Sequence of chain 1.A:
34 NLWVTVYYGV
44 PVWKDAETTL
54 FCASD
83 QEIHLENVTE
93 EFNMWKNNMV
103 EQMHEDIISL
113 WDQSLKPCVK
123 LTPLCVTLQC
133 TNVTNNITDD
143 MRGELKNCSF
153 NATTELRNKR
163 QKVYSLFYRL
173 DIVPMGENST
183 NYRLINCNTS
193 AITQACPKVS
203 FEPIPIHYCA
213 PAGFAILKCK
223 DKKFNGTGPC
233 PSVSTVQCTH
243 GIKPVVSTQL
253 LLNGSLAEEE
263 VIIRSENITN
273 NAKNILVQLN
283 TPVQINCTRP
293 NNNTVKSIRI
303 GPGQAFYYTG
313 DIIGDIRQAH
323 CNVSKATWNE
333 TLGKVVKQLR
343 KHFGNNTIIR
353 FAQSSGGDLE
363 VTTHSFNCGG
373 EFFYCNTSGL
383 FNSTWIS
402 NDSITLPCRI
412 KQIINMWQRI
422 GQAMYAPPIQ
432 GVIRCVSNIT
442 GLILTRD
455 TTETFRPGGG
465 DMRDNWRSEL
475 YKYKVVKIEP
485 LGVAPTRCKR

A protein and the small-molecule ligand that binds it are described below.
Small molecule (SMILES): CC(=O)N[C@@H]1[C@@H](O)[C@H](O)[C@@H](CO)O[C@H]1O

Binding-site contacts:
Ligand atom C8 contacts residue ASN255 of chain 1.A at 3.4 Å.
Ligand atom O5 contacts residue ASN439 of chain 1.A at 2.5 Å (h-bond).
Ligand atom C1 contacts residue ASN439 of chain 1.A at 1.5 Å.
Ligand atom C8 contacts residue NAG1 of chain 1.R at 3.3 Å.
Ligand atom C6 contacts residue PRO284 of chain 1.A at 4.5 Å (hydrophobic).
Ligand atom C1 contacts residue PRO284 of chain 1.A at 4.3 Å (hydrophobic).
Ligand atom C5 contacts residue ASN439 of chain 1.A at 3.8 Å.
Ligand atom C7 contacts residue ASN255 of chain 1.A at 4.2 Å.
Ligand atom O7 contacts residue ASN255 of chain 1.A at 4.2 Å.
Ligand atom N2 contacts residue ASN439 of chain 1.A at 2.9 Å (h-bond).
Ligand atom O7 contacts residue ASN439 of chain 1.A at 3.7 Å.
Ligand atom C2 contacts residue ASN439 of chain 1.A at 2.5 Å.
Ligand atom C7 contacts residue ASN439 of chain 1.A at 3.5 Å.
Ligand atom O5 contacts residue PRO284 of chain 1.A at 3.6 Å.
Ligand atom C8 contacts residue ASN439 of chain 1.A at 4.0 Å.
Ligand atom C3 contacts residue ASN439 of chain 1.A at 3.9 Å.
Ligand atom C4 contacts residue ASN439 of chain 1.A at 4.4 Å.